Sequence of chain 1.A:
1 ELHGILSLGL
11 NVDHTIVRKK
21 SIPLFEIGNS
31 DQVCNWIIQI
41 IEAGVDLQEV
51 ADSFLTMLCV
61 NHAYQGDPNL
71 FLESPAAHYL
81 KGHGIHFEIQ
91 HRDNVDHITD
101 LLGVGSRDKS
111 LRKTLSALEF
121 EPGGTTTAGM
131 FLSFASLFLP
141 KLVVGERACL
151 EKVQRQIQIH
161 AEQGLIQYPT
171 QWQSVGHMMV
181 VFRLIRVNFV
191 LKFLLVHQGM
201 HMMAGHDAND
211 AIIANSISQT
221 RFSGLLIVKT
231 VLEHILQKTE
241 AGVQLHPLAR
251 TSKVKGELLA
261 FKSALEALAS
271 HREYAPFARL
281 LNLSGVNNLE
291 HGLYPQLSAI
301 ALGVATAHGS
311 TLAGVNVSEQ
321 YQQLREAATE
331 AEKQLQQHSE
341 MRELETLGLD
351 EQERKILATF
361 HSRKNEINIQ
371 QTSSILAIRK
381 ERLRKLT

The protein below binds the small molecule below.
Small molecule (SMILES): O=c1ccn([C@@H]2O[C@H](CO[P](=O)(O)O[C@H]3[C@@H](O)[C@H](n4ccc(=O)[nH]c4=O)O[C@@H]3CO[P](=O)(O)O[C@H]3[C@@H](O)[C@H](n4ccc(=O)[nH]c4=O)O[C@@H]3CO[P](=O)(O)O[C@H]3[C@@H](O)[C@H](n4ccc(=O)[nH]c4=O)O[C@@H]3CO[P](=O)(O)O[C@H]3[C@@H](O)[C@H](n4ccc(=O)[nH]c4=O)O[C@@H]3CO[P](=O)(O)O[C@H]3[C@@H](O)[C@H](n4ccc(=O)[nH]c4=O)O[C@@H]3COP(=O)=O)[C@@H](O)[C@H]2O)c(=O)[nH]1

Binding-site contacts:
Ligand atom OP1 contacts residue LEU225 of chain 1.A at 3.6 Å (h-bond).
Ligand atom O2 contacts residue VAL144 of chain 1.A at 2.6 Å (h-bond).
Ligand atom O4 contacts residue LEU226 of chain 1.A at 3.7 Å.
Ligand atom O2 contacts residue ASN316 of chain 1.A at 3.7 Å.
Ligand atom OP1 contacts residue LYS141 of chain 1.A at 2.8 Å (salt-bridge).
Ligand atom N3 contacts residue GLN219 of chain 1.A at 3.3 Å (h-bond).
Ligand atom O2' contacts residue VAL143 of chain 1.A at 3.2 Å (h-bond).
Ligand atom N1 contacts residue ASN316 of chain 1.A at 3.6 Å.
Ligand atom OP1 contacts residue GLU290 of chain 1.A at 3.5 Å.
Ligand atom O2' contacts residue ASN316 of chain 1.A at 2.9 Å (h-bond).
Ligand atom C1' contacts residue THR311 of chain 1.A at 3.5 Å.
Ligand atom O3' contacts residue GLU290 of chain 1.A at 3.0 Å (salt-bridge).
Ligand atom C5 contacts residue ASN316 of chain 1.A at 3.4 Å.
Ligand atom O2' contacts residue VAL144 of chain 1.A at 3.5 Å.
Ligand atom C2' contacts residue THR311 of chain 1.A at 3.5 Å.
Ligand atom OP1 contacts residue HIS291 of chain 1.A at 3.1 Å (h-bond).
Ligand atom O4 contacts residue VAL317 of chain 1.A at 3.7 Å.
Ligand atom OP2 contacts residue LYS141 of chain 1.A at 2.9 Å (salt-bridge).
Ligand atom C1' contacts residue VAL315 of chain 1.A at 3.6 Å (hydrophobic).
Ligand atom OP2 contacts residue VAL144 of chain 1.A at 3.4 Å.
Ligand atom O4 contacts residue PRO140 of chain 1.A at 3.5 Å.
Ligand atom O4 contacts residue LYS152 of chain 1.A at 2.9 Å (salt-bridge).
Ligand atom OP2 contacts residue HIS291 of chain 1.A at 3.4 Å.
Ligand atom C6 contacts residue ASN316 of chain 1.A at 3.4 Å.
Ligand atom O4 contacts residue SER318 of chain 1.A at 3.6 Å (h-bond).
Ligand atom OP1 contacts residue LEU226 of chain 1.A at 3.1 Å (h-bond).
Ligand atom OP1 contacts residue GLY224 of chain 1.A at 3.3 Å.
Ligand atom O3' contacts residue GLY224 of chain 1.A at 3.4 Å.
Ligand atom N1 contacts residue VAL315 of chain 1.A at 3.7 Å.
Ligand atom O2 contacts residue THR311 of chain 1.A at 3.7 Å.
Ligand atom C4 contacts residue LYS152 of chain 1.A at 3.3 Å.
Ligand atom C2' contacts residue ASN316 of chain 1.A at 3.5 Å.
Ligand atom O4 contacts residue LYS229 of chain 1.A at 2.8 Å (salt-bridge).
Ligand atom C3' contacts residue GLN219 of chain 1.A at 3.5 Å.
Ligand atom O4' contacts residue VAL315 of chain 1.A at 3.2 Å.
Ligand atom C4 contacts residue GLN219 of chain 1.A at 3.7 Å.
Ligand atom O2' contacts residue THR311 of chain 1.A at 2.6 Å (h-bond).
Ligand atom C2 contacts residue VAL144 of chain 1.A at 3.7 Å (hydrophobic).
Ligand atom C5 contacts residue LYS152 of chain 1.A at 3.5 Å.
Ligand atom C5' contacts residue ARG382 of chain 1.A at 3.5 Å.